Sequence of chain 1.A:
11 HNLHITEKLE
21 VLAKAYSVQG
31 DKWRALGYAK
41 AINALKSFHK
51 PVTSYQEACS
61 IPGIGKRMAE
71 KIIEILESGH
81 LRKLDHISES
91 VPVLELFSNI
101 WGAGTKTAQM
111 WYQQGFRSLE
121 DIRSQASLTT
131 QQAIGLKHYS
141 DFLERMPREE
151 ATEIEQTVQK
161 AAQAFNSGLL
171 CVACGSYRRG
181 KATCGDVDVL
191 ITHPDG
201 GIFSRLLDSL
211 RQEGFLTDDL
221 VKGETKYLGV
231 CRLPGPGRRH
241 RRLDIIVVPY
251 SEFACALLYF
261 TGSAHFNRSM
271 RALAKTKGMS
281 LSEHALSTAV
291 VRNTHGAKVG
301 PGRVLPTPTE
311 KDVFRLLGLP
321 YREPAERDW

Binding-site contacts:
Ligand atom N1 contacts residue DC3 of chain 1.E at 3.0 Å (h-bond).
Ligand atom C4 contacts residue DA2 of chain 1.E at 3.5 Å.
Ligand atom N1 contacts residue DT1 of chain 1.E at 2.8 Å (h-bond).
Ligand atom O2 contacts residue DG5 of chain 1.E at 2.8 Å (h-bond).
Ligand atom C2 contacts residue DG5 of chain 1.E at 3.0 Å.
Ligand atom O2 contacts residue LEU170 of chain 1.A at 3.6 Å.
Ligand atom N6 contacts residue DC3 of chain 1.E at 3.5 Å (h-bond).
Ligand atom N4 contacts residue DG5 of chain 1.E at 3.0 Å (h-bond).
Ligand atom C5 contacts residue GLN159 of chain 1.A at 3.3 Å.
Ligand atom O4' contacts residue LEU170 of chain 1.A at 3.6 Å.
Ligand atom C6 contacts residue DA2 of chain 1.E at 3.7 Å.
Ligand atom O6 contacts residue DC3 of chain 1.E at 3.1 Å (h-bond).
Ligand atom N1 contacts residue DG5 of chain 1.E at 3.3 Å (h-bond).
Ligand atom N3 contacts residue DG5 of chain 1.E at 2.9 Å (h-bond).
Ligand atom C4' contacts residue LEU169 of chain 1.A at 3.4 Å (hydrophobic).
Ligand atom C2 contacts residue CYS171 of chain 1.A at 3.4 Å (hydrophobic).
Ligand atom C6 contacts residue CYS171 of chain 1.A at 3.5 Å (hydrophobic).
Ligand atom N3 contacts residue DA2 of chain 1.E at 2.8 Å (h-bond).
Ligand atom N1 contacts residue DT4 of chain 1.E at 2.9 Å (h-bond).
Ligand atom C5 contacts residue CYS171 of chain 1.A at 3.5 Å (hydrophobic).
Ligand atom O6 contacts residue DA2 of chain 1.E at 3.0 Å (h-bond).
Ligand atom N3 contacts residue CYS171 of chain 1.A at 3.3 Å (h-bond).
Ligand atom O4 contacts residue DA2 of chain 1.E at 2.9 Å (h-bond).
Ligand atom C2 contacts residue DA2 of chain 1.E at 3.6 Å.
Ligand atom C2 contacts residue DA2 of chain 1.E at 3.4 Å.
Ligand atom O4' contacts residue CYS171 of chain 1.A at 3.0 Å (h-bond).
Ligand atom C2 contacts residue DT4 of chain 1.E at 3.6 Å.
Ligand atom N3 contacts residue DG5 of chain 1.E at 3.4 Å (h-bond).
Ligand atom C2 contacts residue DT1 of chain 1.E at 3.3 Å.
Ligand atom N6 contacts residue DT4 of chain 1.E at 3.1 Å (h-bond).
Ligand atom O2 contacts residue DA2 of chain 1.E at 3.6 Å.
Ligand atom N2 contacts residue DC3 of chain 1.E at 2.8 Å (h-bond).
Ligand atom C2 contacts residue DG5 of chain 1.E at 3.6 Å.
Ligand atom N1 contacts residue DA2 of chain 1.E at 3.5 Å (h-bond).
Ligand atom C4 contacts residue CYS171 of chain 1.A at 3.4 Å (hydrophobic).
Ligand atom C6 contacts residue GLN159 of chain 1.A at 3.6 Å.
Ligand atom N1 contacts residue CYS171 of chain 1.A at 3.4 Å (h-bond).
Ligand atom N6 contacts residue DT1 of chain 1.E at 3.3 Å (h-bond).
Ligand atom N2 contacts residue DT4 of chain 1.E at 3.6 Å (h-bond).
Ligand atom O4 contacts residue DT1 of chain 1.E at 3.6 Å (h-bond).

A protein and the small-molecule ligand that binds it are described below.
Small molecule (SMILES): Cc1cn([C@H]2C[C@H](O[P](=O)(O)OC[C@H]3O[C@@H](n4cnc5c(N)ncnc54)C[C@@H]3O)[C@@H](CO[P](=O)(O)O[C@H]3C[C@H](n4cnc5c(=O)nc(N)[nH]c54)O[C@@H]3CO[P](=O)(O)O[C@H]3C[C@H](n4cnc5c(N)ncnc54)O[C@@H]3CO[P](=O)(O)O[C@@H]3CO[C@@H](n4ccc(N)nc4=O)C3)O2)c(=O)[nH]c1=O